Binding-site contacts:
Ligand atom O5 contacts residue LEU99 of chain 4.A at 3.0 Å (h-bond).
Ligand atom C3 contacts residue ASN14 of chain 4.A at 4.3 Å.
Ligand atom C6 contacts residue ASP207 of chain 4.A at 3.6 Å.
Ligand atom O4 contacts residue ASN14 of chain 4.A at 3.0 Å (h-bond).
Ligand atom C6 contacts residue ALA206 of chain 4.A at 3.6 Å (hydrophobic).
Ligand atom O6 contacts residue TYR100 of chain 4.A at 3.2 Å (h-bond).
Ligand atom O2 contacts residue GLY98 of chain 4.A at 3.7 Å.
Ligand atom C5 contacts residue ASP207 of chain 4.A at 4.1 Å.
Ligand atom C1 contacts residue LEU99 of chain 4.A at 3.8 Å (hydrophobic).
Ligand atom C6 contacts residue TYR12 of chain 4.A at 3.9 Å (hydrophobic).
Ligand atom O5 contacts residue GLY98 of chain 4.A at 4.0 Å.
Ligand atom O3 contacts residue GLY226 of chain 4.A at 3.6 Å.
Ligand atom O6 contacts residue LEU99 of chain 4.A at 3.1 Å (h-bond).
Ligand atom O2 contacts residue GLY226 of chain 4.A at 4.2 Å.
Ligand atom O6 contacts residue ASP207 of chain 4.A at 2.8 Å (salt-bridge).
Ligand atom O5 contacts residue TYR100 of chain 4.A at 4.4 Å.
Ligand atom C4 contacts residue ASP207 of chain 4.A at 3.4 Å.
Ligand atom C4 contacts residue ARG227 of chain 4.A at 3.9 Å.
Ligand atom O2 contacts residue LEU99 of chain 4.A at 3.9 Å.
Ligand atom C5 contacts residue LEU99 of chain 4.A at 4.0 Å (hydrophobic).
Ligand atom O3 contacts residue GLY225 of chain 4.A at 4.4 Å.
Ligand atom O6 contacts residue GLY98 of chain 4.A at 3.3 Å.
Ligand atom O4 contacts residue ARG227 of chain 4.A at 3.4 Å (salt-bridge).
Ligand atom C5 contacts residue TYR12 of chain 4.A at 4.2 Å (hydrophobic).
Ligand atom C7 contacts residue LEU99 of chain 4.A at 4.1 Å (hydrophobic).
Ligand atom C4 contacts residue ASN14 of chain 4.A at 4.1 Å.
Ligand atom O4 contacts residue ASP207 of chain 4.A at 2.6 Å (salt-bridge).
Ligand atom O6 contacts residue ALA206 of chain 4.A at 3.2 Å.
Ligand atom O4 contacts residue TYR12 of chain 4.A at 4.0 Å.
Ligand atom O4 contacts residue GLY226 of chain 4.A at 4.1 Å.
Ligand atom C6 contacts residue TYR100 of chain 4.A at 3.9 Å (hydrophobic).
Ligand atom C3 contacts residue ARG227 of chain 4.A at 4.0 Å.
Ligand atom C6 contacts residue LEU99 of chain 4.A at 4.0 Å (hydrophobic).
Ligand atom O3 contacts residue ARG227 of chain 4.A at 3.0 Å (salt-bridge).
Ligand atom C3 contacts residue GLY226 of chain 4.A at 4.4 Å.
Ligand atom C4 contacts residue GLY226 of chain 4.A at 4.1 Å.

This small molecule binds to this protein.
Small molecule (SMILES): CO[C@H]1O[C@H](CO)[C@@H](O)[C@H](O)[C@@H]1O

Sequence of chain 4.A:
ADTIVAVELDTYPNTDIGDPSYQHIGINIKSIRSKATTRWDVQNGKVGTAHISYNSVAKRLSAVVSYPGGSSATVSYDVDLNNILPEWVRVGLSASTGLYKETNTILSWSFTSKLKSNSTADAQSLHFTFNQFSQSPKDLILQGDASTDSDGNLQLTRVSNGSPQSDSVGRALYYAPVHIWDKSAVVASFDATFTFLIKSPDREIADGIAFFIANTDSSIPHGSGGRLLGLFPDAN